This protein binds this small molecule.
Small molecule (SMILES): CC(=O)N[C@@H]1[C@@H](O)[C@H](O)[C@@H](CO)O[C@H]1O

Sequence of chain 1.C:
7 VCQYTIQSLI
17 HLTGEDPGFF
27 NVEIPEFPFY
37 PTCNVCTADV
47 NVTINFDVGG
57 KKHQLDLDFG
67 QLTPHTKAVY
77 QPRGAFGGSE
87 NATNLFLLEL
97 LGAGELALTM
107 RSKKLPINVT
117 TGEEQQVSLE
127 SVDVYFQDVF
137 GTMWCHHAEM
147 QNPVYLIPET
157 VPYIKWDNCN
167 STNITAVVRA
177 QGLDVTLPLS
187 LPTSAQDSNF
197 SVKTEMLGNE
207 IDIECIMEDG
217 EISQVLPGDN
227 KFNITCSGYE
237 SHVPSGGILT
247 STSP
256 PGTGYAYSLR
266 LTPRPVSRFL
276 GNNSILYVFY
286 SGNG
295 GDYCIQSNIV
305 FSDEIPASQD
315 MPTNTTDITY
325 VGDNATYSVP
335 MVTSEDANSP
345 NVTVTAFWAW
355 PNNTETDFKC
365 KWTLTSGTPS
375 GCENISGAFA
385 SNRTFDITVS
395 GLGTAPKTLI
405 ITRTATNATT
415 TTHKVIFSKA

Binding-site contacts:
Ligand atom C6 contacts residue THR320 of chain 1.C at 4.0 Å.
Ligand atom O7 contacts residue EDO1 of chain 1.NA at 4.0 Å.
Ligand atom C2 contacts residue HIS417 of chain 1.C at 4.4 Å.
Ligand atom C5 contacts residue THR320 of chain 1.C at 3.8 Å.
Ligand atom C1 contacts residue HIS417 of chain 1.C at 4.0 Å.
Ligand atom O6 contacts residue HIS417 of chain 1.C at 4.3 Å.
Ligand atom N2 contacts residue ASN318 of chain 1.C at 2.9 Å (h-bond).
Ligand atom O5 contacts residue THR320 of chain 1.C at 3.9 Å.
Ligand atom O6 contacts residue SER332 of chain 1.C at 3.8 Å.
Ligand atom O5 contacts residue ASN318 of chain 1.C at 2.3 Å (h-bond).
Ligand atom O6 contacts residue PRO334 of chain 1.C at 3.6 Å.
Ligand atom C3 contacts residue ASN318 of chain 1.C at 3.8 Å.
Ligand atom C4 contacts residue PRO334 of chain 1.C at 4.5 Å (hydrophobic).
Ligand atom C1 contacts residue ASN318 of chain 1.C at 1.4 Å.
Ligand atom C5 contacts residue TYR331 of chain 1.C at 4.2 Å (hydrophobic).
Ligand atom C6 contacts residue TYR331 of chain 1.C at 3.3 Å (hydrophobic).
Ligand atom O5 contacts residue HIS417 of chain 1.C at 3.5 Å (h-bond).
Ligand atom O7 contacts residue ASN318 of chain 1.C at 2.9 Å (h-bond).
Ligand atom C1 contacts residue THR320 of chain 1.C at 4.2 Å.
Ligand atom C5 contacts residue ASN318 of chain 1.C at 3.6 Å.
Ligand atom O5 contacts residue TYR331 of chain 1.C at 3.9 Å.
Ligand atom C8 contacts residue ASN318 of chain 1.C at 4.3 Å.
Ligand atom C7 contacts residue ASN318 of chain 1.C at 3.1 Å.
Ligand atom O6 contacts residue TYR331 of chain 1.C at 2.7 Å (h-bond).
Ligand atom C4 contacts residue ASN318 of chain 1.C at 4.2 Å.
Ligand atom O7 contacts residue HIS417 of chain 1.C at 4.5 Å.
Ligand atom C2 contacts residue ASN318 of chain 1.C at 2.5 Å.